Binding-site contacts:
Ligand atom C7 contacts residue ASN56 of chain 1.F at 4.0 Å.
Ligand atom C3 contacts residue ASN56 of chain 1.F at 3.9 Å.
Ligand atom C7 contacts residue SER17 of chain 1.B at 3.4 Å.
Ligand atom O7 contacts residue SER17 of chain 1.B at 2.7 Å (h-bond).
Ligand atom C8 contacts residue SER17 of chain 1.B at 3.7 Å.
Ligand atom O5 contacts residue ASN56 of chain 1.F at 2.4 Å (h-bond).
Ligand atom C1 contacts residue ASN56 of chain 1.F at 1.5 Å.
Ligand atom N2 contacts residue GLU55 of chain 1.F at 4.0 Å.
Ligand atom C5 contacts residue ASN56 of chain 1.F at 3.7 Å.
Ligand atom C2 contacts residue ASN56 of chain 1.F at 2.6 Å.
Ligand atom C7 contacts residue GLU55 of chain 1.F at 4.3 Å.
Ligand atom O7 contacts residue ASN56 of chain 1.F at 4.1 Å.
Ligand atom C4 contacts residue ASN56 of chain 1.F at 4.3 Å.
Ligand atom N2 contacts residue ASN56 of chain 1.F at 3.0 Å (h-bond).
Ligand atom C8 contacts residue GLU55 of chain 1.F at 3.6 Å.

This small molecule binds to this protein.
Small molecule (SMILES): CC(=O)N[C@@H]1[C@@H](O)[C@H](O)[C@@H](CO)O[C@H]1O

Sequence of chain 1.B:
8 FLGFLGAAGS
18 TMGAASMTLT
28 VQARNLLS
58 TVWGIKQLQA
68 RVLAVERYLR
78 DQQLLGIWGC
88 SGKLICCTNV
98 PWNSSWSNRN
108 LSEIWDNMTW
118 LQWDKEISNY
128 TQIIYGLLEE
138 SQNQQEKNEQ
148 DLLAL

Sequence of chain 1.F:
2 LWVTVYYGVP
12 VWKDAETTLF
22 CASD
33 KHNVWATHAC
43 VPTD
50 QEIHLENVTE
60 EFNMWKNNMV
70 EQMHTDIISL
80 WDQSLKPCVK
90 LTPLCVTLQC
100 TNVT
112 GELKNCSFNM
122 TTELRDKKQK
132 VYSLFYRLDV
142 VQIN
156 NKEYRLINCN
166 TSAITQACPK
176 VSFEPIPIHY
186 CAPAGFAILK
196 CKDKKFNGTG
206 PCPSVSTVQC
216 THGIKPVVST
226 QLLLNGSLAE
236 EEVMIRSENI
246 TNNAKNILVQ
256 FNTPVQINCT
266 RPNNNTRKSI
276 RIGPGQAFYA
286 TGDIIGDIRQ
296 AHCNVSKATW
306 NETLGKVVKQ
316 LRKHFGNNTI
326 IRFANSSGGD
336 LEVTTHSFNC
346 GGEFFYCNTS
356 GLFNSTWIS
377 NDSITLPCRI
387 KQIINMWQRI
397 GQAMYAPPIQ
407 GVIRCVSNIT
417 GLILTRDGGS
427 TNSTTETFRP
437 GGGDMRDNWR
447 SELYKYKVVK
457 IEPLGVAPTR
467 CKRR